Sequence of chain 1.A:
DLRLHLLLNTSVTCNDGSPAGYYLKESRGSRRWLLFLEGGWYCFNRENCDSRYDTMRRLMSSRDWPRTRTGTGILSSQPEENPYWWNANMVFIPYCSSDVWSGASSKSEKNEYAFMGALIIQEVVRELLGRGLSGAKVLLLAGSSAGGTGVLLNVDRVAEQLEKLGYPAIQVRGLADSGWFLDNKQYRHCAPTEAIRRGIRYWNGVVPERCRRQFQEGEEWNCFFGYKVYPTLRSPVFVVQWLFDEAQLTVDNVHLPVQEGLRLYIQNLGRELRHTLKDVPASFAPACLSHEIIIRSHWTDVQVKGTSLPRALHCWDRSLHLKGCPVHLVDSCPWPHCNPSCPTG

This small molecule binds to this protein.
Small molecule (SMILES): CCOC(=O)CCC(=O)N1CCc2c1cccc2C(F)(F)F

Binding-site contacts:
Ligand atom C11 contacts residue ALA265 of chain 1.A at 3.9 Å (hydrophobic).
Ligand atom C18 contacts residue PHE191 of chain 1.A at 3.4 Å (hydrophobic).
Ligand atom F20 contacts residue PHE243 of chain 1.A at 4.0 Å.
Ligand atom F22 contacts residue PHE191 of chain 1.A at 3.7 Å.
Ligand atom F20 contacts residue PRO210 of chain 1.A at 2.9 Å.
Ligand atom F22 contacts residue ILE214 of chain 1.A at 3.7 Å.
Ligand atom O09 contacts residue SER155 of chain 1.A at 3.7 Å.
Ligand atom O09 contacts residue ALA156 of chain 1.A at 3.0 Å (h-bond).
Ligand atom C19 contacts residue ILE214 of chain 1.A at 3.8 Å (hydrophobic).
Ligand atom C13 contacts residue PHE191 of chain 1.A at 3.4 Å (hydrophobic).
Ligand atom N10 contacts residue PHE191 of chain 1.A at 3.5 Å.
Ligand atom C12 contacts residue PHE191 of chain 1.A at 3.8 Å (hydrophobic).
Ligand atom C18 contacts residue ILE214 of chain 1.A at 4.1 Å (hydrophobic).
Ligand atom C07 contacts residue TRP51 of chain 1.A at 3.4 Å (hydrophobic).
Ligand atom C17 contacts residue PHE191 of chain 1.A at 3.9 Å (hydrophobic).
Ligand atom C19 contacts residue PHE243 of chain 1.A at 4.0 Å (hydrophobic).
Ligand atom C07 contacts residue HIS312 of chain 1.A at 3.9 Å.
Ligand atom C16 contacts residue VAL110 of chain 1.A at 3.7 Å (hydrophobic).
Ligand atom F21 contacts residue PHE243 of chain 1.A at 4.0 Å.
Ligand atom F21 contacts residue PHE191 of chain 1.A at 3.5 Å.
Ligand atom F22 contacts residue PHE243 of chain 1.A at 3.1 Å.
Ligand atom C16 contacts residue PHE191 of chain 1.A at 4.1 Å (hydrophobic).
Ligand atom C11 contacts residue TRP51 of chain 1.A at 3.4 Å (hydrophobic).
Ligand atom C11 contacts residue PHE191 of chain 1.A at 3.5 Å (hydrophobic).
Ligand atom C08 contacts residue ALA156 of chain 1.A at 3.9 Å (hydrophobic).
Ligand atom C19 contacts residue PHE191 of chain 1.A at 4.0 Å (hydrophobic).
Ligand atom C15 contacts residue PHE191 of chain 1.A at 3.6 Å (hydrophobic).
Ligand atom C19 contacts residue PRO210 of chain 1.A at 3.6 Å (hydrophobic).
Ligand atom C14 contacts residue PHE191 of chain 1.A at 3.2 Å (hydrophobic).
Ligand atom F20 contacts residue ILE214 of chain 1.A at 2.9 Å.
Ligand atom N10 contacts residue TRP51 of chain 1.A at 4.1 Å.
Ligand atom C12 contacts residue TRP51 of chain 1.A at 4.0 Å (hydrophobic).
Ligand atom C16 contacts residue THR159 of chain 1.A at 3.6 Å.
Ligand atom F22 contacts residue PHE242 of chain 1.A at 4.1 Å.
Ligand atom C07 contacts residue ALA265 of chain 1.A at 4.1 Å (hydrophobic).
Ligand atom O09 contacts residue TRP51 of chain 1.A at 3.8 Å.
Ligand atom F21 contacts residue PRO210 of chain 1.A at 3.2 Å.
Ligand atom C15 contacts residue THR159 of chain 1.A at 3.8 Å.
Ligand atom C08 contacts residue TRP51 of chain 1.A at 4.1 Å (hydrophobic).
Ligand atom C17 contacts residue ILE214 of chain 1.A at 3.7 Å (hydrophobic).